Sequence of chain 3.C:
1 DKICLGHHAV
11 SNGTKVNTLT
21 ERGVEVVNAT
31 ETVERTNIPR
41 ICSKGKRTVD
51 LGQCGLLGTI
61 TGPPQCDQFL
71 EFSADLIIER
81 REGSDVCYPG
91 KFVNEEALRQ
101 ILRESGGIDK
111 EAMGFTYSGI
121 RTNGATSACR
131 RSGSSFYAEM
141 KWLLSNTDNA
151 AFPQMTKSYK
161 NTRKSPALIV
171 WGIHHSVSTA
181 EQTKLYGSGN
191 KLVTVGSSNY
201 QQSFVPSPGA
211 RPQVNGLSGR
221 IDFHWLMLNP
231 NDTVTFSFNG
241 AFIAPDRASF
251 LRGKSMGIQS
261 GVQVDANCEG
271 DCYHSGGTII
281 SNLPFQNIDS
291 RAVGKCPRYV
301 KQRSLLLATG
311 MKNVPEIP

Binding-site contacts:
Ligand atom N5 contacts residue TRP142 of chain 3.C at 4.3 Å.
Ligand atom C8 contacts residue TYR88 of chain 3.C at 4.3 Å (hydrophobic).
Ligand atom C6 contacts residue ALA125 of chain 3.C at 4.0 Å (hydrophobic).
Ligand atom O1A contacts residue THR126 of chain 3.C at 2.8 Å (h-bond).
Ligand atom C11 contacts residue LEU144 of chain 3.C at 3.7 Å (hydrophobic).
Ligand atom C9 contacts residue TYR88 of chain 3.C at 3.7 Å (hydrophobic).
Ligand atom C11 contacts residue TRP142 of chain 3.C at 4.0 Å (hydrophobic).
Ligand atom O6 contacts residue ALA125 of chain 3.C at 4.2 Å.
Ligand atom O1A contacts residue LEU217 of chain 3.C at 3.6 Å.
Ligand atom C1 contacts residue THR126 of chain 3.C at 3.9 Å.
Ligand atom O8 contacts residue THR126 of chain 3.C at 4.5 Å.
Ligand atom C4 contacts residue ALA125 of chain 3.C at 3.5 Å (hydrophobic).
Ligand atom O8 contacts residue LEU217 of chain 3.C at 4.0 Å.
Ligand atom C9 contacts residue TRP142 of chain 3.C at 4.1 Å (hydrophobic).
Ligand atom O7 contacts residue GLU181 of chain 3.C at 4.3 Å.
Ligand atom C10 contacts residue TRP142 of chain 3.C at 3.9 Å (hydrophobic).
Ligand atom C7 contacts residue GLU181 of chain 3.C at 4.4 Å.
Ligand atom O10 contacts residue LEU185 of chain 3.C at 3.6 Å.
Ligand atom C11 contacts residue GLY124 of chain 3.C at 3.6 Å.
Ligand atom C6 contacts residue TRP142 of chain 3.C at 4.2 Å (hydrophobic).
Ligand atom C9 contacts residue LEU185 of chain 3.C at 4.5 Å (hydrophobic).
Ligand atom O1B contacts residue SER127 of chain 3.C at 4.0 Å.
Ligand atom O6 contacts residue THR126 of chain 3.C at 3.8 Å.
Ligand atom C1 contacts residue LEU217 of chain 3.C at 3.9 Å (hydrophobic).
Ligand atom O10 contacts residue TRP142 of chain 3.C at 4.0 Å.
Ligand atom O9 contacts residue GLU181 of chain 3.C at 2.6 Å (salt-bridge).
Ligand atom O9 contacts residue HIS174 of chain 3.C at 3.8 Å.
Ligand atom C9 contacts residue GLU181 of chain 3.C at 3.2 Å.
Ligand atom O8 contacts residue TYR88 of chain 3.C at 3.7 Å.
Ligand atom C5 contacts residue ALA125 of chain 3.C at 3.6 Å (hydrophobic).
Ligand atom C1 contacts residue SER127 of chain 3.C at 4.0 Å.
Ligand atom C8 contacts residue GLU181 of chain 3.C at 3.7 Å.
Ligand atom C10 contacts residue ALA125 of chain 3.C at 3.6 Å (hydrophobic).
Ligand atom O1A contacts residue SER127 of chain 3.C at 3.2 Å (h-bond).
Ligand atom N5 contacts residue ALA125 of chain 3.C at 2.8 Å (h-bond).
Ligand atom O1B contacts residue LEU217 of chain 3.C at 4.3 Å.
Ligand atom O9 contacts residue TYR88 of chain 3.C at 2.9 Å (h-bond).
Ligand atom C11 contacts residue ALA125 of chain 3.C at 3.6 Å (hydrophobic).
Ligand atom O4 contacts residue ALA125 of chain 3.C at 4.0 Å.
Ligand atom C9 contacts residue HIS174 of chain 3.C at 4.1 Å.

This protein binds this small molecule.
Small molecule (SMILES): CC(=O)N[C@H]1[C@H]([C@H](O)[C@H](O)CO)O[C@@](O)(C(=O)O)C[C@@H]1O